Sequence of chain 3.A:
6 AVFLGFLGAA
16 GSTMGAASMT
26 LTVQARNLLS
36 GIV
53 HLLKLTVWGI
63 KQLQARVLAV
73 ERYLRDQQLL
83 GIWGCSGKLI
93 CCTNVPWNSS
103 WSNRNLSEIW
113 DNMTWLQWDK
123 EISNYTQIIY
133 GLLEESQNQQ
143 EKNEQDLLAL

Binding-site contacts:
Ligand atom C7 contacts residue TYR127 of chain 3.A at 3.9 Å (hydrophobic).
Ligand atom O7 contacts residue TYR127 of chain 3.A at 3.0 Å (h-bond).
Ligand atom C4 contacts residue ASN126 of chain 3.A at 4.2 Å.
Ligand atom C8 contacts residue ASN126 of chain 3.A at 4.3 Å.
Ligand atom C2 contacts residue ASN126 of chain 3.A at 2.4 Å.
Ligand atom C7 contacts residue GLU123 of chain 3.A at 4.4 Å.
Ligand atom C3 contacts residue ASN126 of chain 3.A at 3.8 Å.
Ligand atom C8 contacts residue TYR127 of chain 3.A at 4.1 Å (hydrophobic).
Ligand atom O5 contacts residue ASN126 of chain 3.A at 2.4 Å (h-bond).
Ligand atom C1 contacts residue ASN126 of chain 3.A at 1.4 Å.
Ligand atom C5 contacts residue ASN126 of chain 3.A at 3.7 Å.
Ligand atom O7 contacts residue ASN126 of chain 3.A at 3.3 Å (h-bond).
Ligand atom N2 contacts residue ASN126 of chain 3.A at 2.9 Å (h-bond).
Ligand atom C7 contacts residue ASN126 of chain 3.A at 3.3 Å.
Ligand atom C8 contacts residue GLU123 of chain 3.A at 3.2 Å.

The protein below binds the small molecule below.
Small molecule (SMILES): CC(=O)N[C@@H]1[C@@H](O)[C@H](O)[C@@H](CO)O[C@H]1O